Binding-site contacts:
Ligand atom O contacts residue PHE126 of chain 1.B at 2.8 Å.
Ligand atom O contacts residue VAL127 of chain 1.B at 2.2 Å.
Ligand atom N contacts residue GLY105 of chain 1.B at 3.1 Å (h-bond).
Ligand atom CD2 contacts residue PHE126 of chain 1.B at 3.3 Å (hydrophobic).
Ligand atom O contacts residue GLN203 of chain 1.B at 1.3 Å (h-bond).
Ligand atom O contacts residue SER163 of chain 1.B at 3.6 Å (h-bond).
Ligand atom CG contacts residue PHE126 of chain 1.B at 3.7 Å (hydrophobic).
Ligand atom SD contacts residue ARG165 of chain 1.B at 2.3 Å (salt-bridge).
Ligand atom CD contacts residue GLN203 of chain 1.B at 2.8 Å.
Ligand atom CB contacts residue TYR162 of chain 1.B at 2.6 Å (hydrophobic).
Ligand atom CA contacts residue GLN203 of chain 1.B at 3.5 Å.
Ligand atom CA contacts residue ILE130 of chain 1.B at 3.3 Å (hydrophobic).
Ligand atom CA contacts residue PHE126 of chain 1.B at 3.2 Å (hydrophobic).
Ligand atom CB contacts residue GLY105 of chain 1.B at 3.2 Å.
Ligand atom CG contacts residue TYR162 of chain 1.B at 3.1 Å (hydrophobic).
Ligand atom CD1 contacts residue GLN203 of chain 1.B at 3.4 Å.
Ligand atom CD1 contacts residue TYR162 of chain 1.B at 2.8 Å (hydrophobic).
Ligand atom C contacts residue TYR162 of chain 1.B at 3.5 Å (hydrophobic).
Ligand atom C contacts residue GLN203 of chain 1.B at 2.2 Å.
Ligand atom CD2 contacts residue LEU161 of chain 1.B at 3.4 Å (hydrophobic).
Ligand atom N contacts residue LEU161 of chain 1.B at 3.3 Å (h-bond).
Ligand atom CA contacts residue VAL125 of chain 1.B at 3.1 Å (hydrophobic).
Ligand atom N contacts residue GLN203 of chain 1.B at 2.9 Å (h-bond).
Ligand atom O contacts residue LEU161 of chain 1.B at 3.3 Å (h-bond).
Ligand atom CE contacts residue ARG165 of chain 1.B at 2.8 Å.
Ligand atom C contacts residue VAL127 of chain 1.B at 3.5 Å (hydrophobic).
Ligand atom CB contacts residue ILE104 of chain 1.B at 3.5 Å (hydrophobic).
Ligand atom O contacts residue TYR162 of chain 1.B at 3.4 Å.
Ligand atom O contacts residue LEU103 of chain 1.B at 3.6 Å.
Ligand atom C contacts residue VAL127 of chain 1.B at 3.0 Å (hydrophobic).
Ligand atom CA contacts residue TYR162 of chain 1.B at 3.5 Å (hydrophobic).
Ligand atom N contacts residue GLN203 of chain 1.B at 3.7 Å.
Ligand atom C contacts residue ILE130 of chain 1.B at 3.7 Å (hydrophobic).
Ligand atom CB contacts residue ILE130 of chain 1.B at 3.4 Å (hydrophobic).
Ligand atom O contacts residue VAL127 of chain 1.B at 1.8 Å (h-bond).
Ligand atom CB contacts residue VAL125 of chain 1.B at 2.6 Å (hydrophobic).
Ligand atom N contacts residue VAL125 of chain 1.B at 3.5 Å (h-bond).
Ligand atom CA contacts residue VAL127 of chain 1.B at 3.6 Å (hydrophobic).
Ligand atom CA contacts residue LEU161 of chain 1.B at 3.2 Å (hydrophobic).
Ligand atom O contacts residue ILE130 of chain 1.B at 3.5 Å.

Sequence of chain 1.B:
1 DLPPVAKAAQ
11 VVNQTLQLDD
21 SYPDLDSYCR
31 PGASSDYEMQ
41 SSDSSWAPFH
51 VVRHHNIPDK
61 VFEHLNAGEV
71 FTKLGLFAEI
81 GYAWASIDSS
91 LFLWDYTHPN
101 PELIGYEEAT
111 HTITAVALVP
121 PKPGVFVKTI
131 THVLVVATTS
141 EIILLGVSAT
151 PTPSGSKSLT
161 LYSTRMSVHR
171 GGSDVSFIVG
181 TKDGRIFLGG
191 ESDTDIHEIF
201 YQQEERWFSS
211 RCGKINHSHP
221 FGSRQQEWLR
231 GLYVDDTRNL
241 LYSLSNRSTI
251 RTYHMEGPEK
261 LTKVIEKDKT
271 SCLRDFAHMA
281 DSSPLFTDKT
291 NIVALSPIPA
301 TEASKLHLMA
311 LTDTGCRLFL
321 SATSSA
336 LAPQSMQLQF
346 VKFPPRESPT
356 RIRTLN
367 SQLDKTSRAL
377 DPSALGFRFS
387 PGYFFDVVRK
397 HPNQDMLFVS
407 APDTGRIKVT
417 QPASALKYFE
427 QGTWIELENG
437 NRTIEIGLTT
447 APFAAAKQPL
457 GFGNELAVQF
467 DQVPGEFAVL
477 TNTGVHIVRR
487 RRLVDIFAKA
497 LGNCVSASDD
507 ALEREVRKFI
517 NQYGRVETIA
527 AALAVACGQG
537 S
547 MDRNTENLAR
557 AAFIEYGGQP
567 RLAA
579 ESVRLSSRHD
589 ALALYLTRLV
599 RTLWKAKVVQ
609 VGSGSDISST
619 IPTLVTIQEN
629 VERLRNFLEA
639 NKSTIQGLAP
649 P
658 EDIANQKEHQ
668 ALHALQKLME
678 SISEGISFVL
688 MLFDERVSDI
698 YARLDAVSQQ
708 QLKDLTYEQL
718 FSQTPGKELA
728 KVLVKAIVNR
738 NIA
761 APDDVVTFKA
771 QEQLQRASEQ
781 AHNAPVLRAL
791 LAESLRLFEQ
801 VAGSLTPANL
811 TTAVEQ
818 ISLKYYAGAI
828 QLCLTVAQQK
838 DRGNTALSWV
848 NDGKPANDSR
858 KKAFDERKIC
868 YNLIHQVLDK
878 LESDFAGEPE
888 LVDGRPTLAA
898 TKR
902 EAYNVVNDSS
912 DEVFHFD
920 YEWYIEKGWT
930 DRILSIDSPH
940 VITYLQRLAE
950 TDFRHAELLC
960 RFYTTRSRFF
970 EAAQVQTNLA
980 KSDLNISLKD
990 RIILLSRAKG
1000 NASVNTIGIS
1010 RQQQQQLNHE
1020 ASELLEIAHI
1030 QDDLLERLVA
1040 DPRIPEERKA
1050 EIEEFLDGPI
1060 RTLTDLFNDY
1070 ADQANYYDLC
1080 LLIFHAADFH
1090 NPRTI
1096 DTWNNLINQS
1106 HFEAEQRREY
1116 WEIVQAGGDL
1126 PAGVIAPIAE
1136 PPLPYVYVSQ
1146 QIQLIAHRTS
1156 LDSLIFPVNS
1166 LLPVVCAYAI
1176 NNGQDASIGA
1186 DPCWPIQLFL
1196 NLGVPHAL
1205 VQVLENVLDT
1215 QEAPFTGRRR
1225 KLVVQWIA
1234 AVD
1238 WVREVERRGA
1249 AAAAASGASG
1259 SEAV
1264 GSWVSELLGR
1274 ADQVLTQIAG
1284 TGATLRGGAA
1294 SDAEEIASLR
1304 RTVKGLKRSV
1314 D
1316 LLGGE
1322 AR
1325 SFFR

This protein binds this small molecule.
Small molecule (SMILES): CSCC[C@H](NC(=O)[C@@H]1CCCN1C(=O)[C@H](CC(C)C)NC(=O)[C@H](CC(C)C)NC(=O)[C@H](CCCCN)NC(=O)[C@H](C)NC(=O)[C@H](CCCCN)NC(=O)[C@@H](N)CCCN=C(N)N)C(=O)N[C@@H](CCC(=O)O)C(=O)N[C@@H](CCC(=O)O)C(=O)N[C@@H](C)C(=O)N[C@@H](CC(C)C)C(=O)N[C@@H](CC(C)C)C(=O)N1CCC[C@H]1C=O